A protein and the small-molecule ligand that binds it are described below.
Small molecule (SMILES): CC(C)C[C@@H]1NC(=O)[C@@H](CCCN=C(N)N)NC(=O)[C@@H](C)NC(=O)[C@H](CCC(=O)O)NC(=O)[C@@H]2CCCN2C(=O)[C@H](C(C)C)NC(=O)[C@@H]2CCCN2C(=O)[C@@H](CS)NC1=O

Binding-site contacts:
Ligand atom CA contacts residue TRP71 of chain 1.A at 3.9 Å (hydrophobic).
Ligand atom CA contacts residue ASP102 of chain 1.A at 4.0 Å.
Ligand atom CB contacts residue ZN1 of chain 1.I at 3.2 Å.
Ligand atom SG contacts residue HIS167 of chain 1.A at 3.3 Å (h-bond).
Ligand atom CB contacts residue ZN1 of chain 1.J at 3.5 Å.
Ligand atom CG contacts residue HIS228 of chain 1.A at 4.0 Å.
Ligand atom CG2 contacts residue MET45 of chain 1.A at 3.8 Å (hydrophobic).
Ligand atom SG contacts residue HIS100 of chain 1.A at 3.6 Å.
Ligand atom CB contacts residue ASP102 of chain 1.A at 3.3 Å.
Ligand atom CD contacts residue HIS100 of chain 1.A at 3.7 Å.
Ligand atom CG contacts residue VAL51 of chain 1.A at 4.0 Å (hydrophobic).
Ligand atom SG contacts residue ZN1 of chain 1.I at 2.4 Å.
Ligand atom CA contacts residue ZN1 of chain 1.J at 4.0 Å.
Ligand atom O contacts residue TRP71 of chain 1.A at 3.6 Å.
Ligand atom N contacts residue TRP71 of chain 1.A at 3.8 Å.
Ligand atom NH2 contacts residue ZN1 of chain 1.K at 3.8 Å.
Ligand atom NH1 contacts residue ASN198 of chain 1.A at 3.0 Å (h-bond).
Ligand atom CB contacts residue MET45 of chain 1.A at 4.0 Å (hydrophobic).
Ligand atom CB contacts residue HIS100 of chain 1.A at 3.6 Å.
Ligand atom CZ contacts residue ASP201 of chain 1.A at 3.9 Å.
Ligand atom NE contacts residue ZN1 of chain 1.K at 3.9 Å.
Ligand atom CB contacts residue ASN198 of chain 1.A at 3.9 Å.
Ligand atom CB contacts residue MET45 of chain 1.A at 3.8 Å (hydrophobic).
Ligand atom SG contacts residue HIS98 of chain 1.A at 4.1 Å.
Ligand atom SG contacts residue HIS228 of chain 1.A at 4.1 Å.
Ligand atom SG contacts residue ZN1 of chain 1.J at 2.3 Å.
Ligand atom C contacts residue TRP71 of chain 1.A at 3.6 Å (hydrophobic).
Ligand atom CD contacts residue HIS228 of chain 1.A at 3.5 Å.
Ligand atom NE contacts residue HIS100 of chain 1.A at 3.7 Å.
Ligand atom CD contacts residue ZN1 of chain 1.J at 4.1 Å.
Ligand atom CG1 contacts residue MET45 of chain 1.A at 3.9 Å (hydrophobic).
Ligand atom CD contacts residue TRP71 of chain 1.A at 4.2 Å (hydrophobic).
Ligand atom SG contacts residue ASP102 of chain 1.A at 3.4 Å (salt-bridge).
Ligand atom CD1 contacts residue MET45 of chain 1.A at 3.8 Å (hydrophobic).
Ligand atom O contacts residue MET45 of chain 1.A at 4.2 Å.
Ligand atom NH2 contacts residue ASP201 of chain 1.A at 3.1 Å.
Ligand atom SG contacts residue CYS186 of chain 1.A at 3.9 Å.
Ligand atom CD2 contacts residue LEU43 of chain 1.A at 3.8 Å (hydrophobic).
Ligand atom CG contacts residue HIS100 of chain 1.A at 3.9 Å.
Ligand atom O contacts residue GLN101 of chain 1.A at 3.7 Å.

Sequence of chain 1.A:
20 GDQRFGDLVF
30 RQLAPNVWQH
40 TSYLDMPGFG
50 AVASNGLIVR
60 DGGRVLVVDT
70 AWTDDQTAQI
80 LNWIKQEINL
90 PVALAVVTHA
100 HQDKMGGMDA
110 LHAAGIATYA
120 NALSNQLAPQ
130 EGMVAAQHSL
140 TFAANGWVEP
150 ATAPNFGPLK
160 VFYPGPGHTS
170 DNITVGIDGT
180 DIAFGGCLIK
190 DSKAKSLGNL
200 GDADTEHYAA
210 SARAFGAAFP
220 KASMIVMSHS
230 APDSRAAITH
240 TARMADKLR